Binding-site contacts:
Ligand atom C3 contacts residue ASN478 of chain 1.A at 3.5 Å.
Ligand atom C8 contacts residue ASN478 of chain 1.A at 3.9 Å.
Ligand atom C7 contacts residue ASN478 of chain 1.A at 3.5 Å.
Ligand atom C2 contacts residue ASN478 of chain 1.A at 2.2 Å.
Ligand atom O3 contacts residue ASN478 of chain 1.A at 4.5 Å.
Ligand atom O5 contacts residue ASN478 of chain 1.A at 2.2 Å (h-bond).
Ligand atom O7 contacts residue ASN478 of chain 1.A at 4.5 Å.
Ligand atom C6 contacts residue ASN478 of chain 1.A at 4.3 Å.
Ligand atom C1 contacts residue ASN478 of chain 1.A at 1.4 Å.
Ligand atom N2 contacts residue ASN478 of chain 1.A at 2.8 Å (h-bond).
Ligand atom C5 contacts residue ASN478 of chain 1.A at 3.5 Å.
Ligand atom C4 contacts residue ASN478 of chain 1.A at 4.0 Å.
Ligand atom C5 contacts residue ASN478 of chain 1.A at 4.5 Å.

Sequence of chain 1.A:
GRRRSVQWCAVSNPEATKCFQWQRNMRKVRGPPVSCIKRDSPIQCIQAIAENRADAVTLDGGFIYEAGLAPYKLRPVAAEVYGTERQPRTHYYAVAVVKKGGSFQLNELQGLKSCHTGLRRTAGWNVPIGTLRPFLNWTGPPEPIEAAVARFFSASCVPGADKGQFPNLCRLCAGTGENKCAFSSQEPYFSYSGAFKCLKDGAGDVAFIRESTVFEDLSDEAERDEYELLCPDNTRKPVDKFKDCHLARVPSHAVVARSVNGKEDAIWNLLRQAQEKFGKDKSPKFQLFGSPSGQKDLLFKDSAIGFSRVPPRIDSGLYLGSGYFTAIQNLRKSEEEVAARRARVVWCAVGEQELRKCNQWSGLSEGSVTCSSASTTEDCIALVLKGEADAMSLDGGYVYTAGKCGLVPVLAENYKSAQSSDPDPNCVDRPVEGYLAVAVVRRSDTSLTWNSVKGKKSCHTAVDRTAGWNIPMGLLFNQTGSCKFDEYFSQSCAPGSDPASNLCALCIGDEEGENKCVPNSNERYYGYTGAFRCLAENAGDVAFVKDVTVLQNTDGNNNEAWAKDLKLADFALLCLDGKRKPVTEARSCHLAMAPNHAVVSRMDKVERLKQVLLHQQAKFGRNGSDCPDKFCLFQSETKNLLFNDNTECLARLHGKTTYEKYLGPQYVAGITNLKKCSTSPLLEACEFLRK

This protein binds this small molecule.
Small molecule (SMILES): CC[C@@H](O)[C@@H](O)[C@H](O)COC[C@H]1OC[C@H](NC(C)=O)[C@@H](O)[C@@H]1O[C@@H]1O[C@H](CO)[C@@H](O)[C@H](O)[C@H]1NC(C)=O